A protein and the small-molecule ligand that binds it are described below.
Small molecule (SMILES): CC(=O)N[C@@H]1[C@@H](O[C@@H]2O[C@H](CO)[C@H](O)[C@H](O[C@]3(C(=O)O)C[C@H](O)[C@@H](NC(C)=O)[C@H]([C@H](O)[C@H](O)CO)O3)[C@H]2O)[C@H](O)[C@@H](CO[C@]2(C(=O)O)C[C@H](O)[C@@H](NC(C)=O)[C@H]([C@H](O)[C@H](O)CO)O2)O[C@H]1O

Binding-site contacts:
Ligand atom O4 contacts residue VAL296 of chain 16.E at 4.0 Å.
Ligand atom O10 contacts residue THR291 of chain 16.E at 3.8 Å.
Ligand atom C4 contacts residue HIS298 of chain 16.E at 3.6 Å.
Ligand atom O1B contacts residue SER89 of chain 16.E at 4.1 Å.
Ligand atom C3 contacts residue GLY78 of chain 16.E at 4.0 Å.
Ligand atom O4 contacts residue HIS298 of chain 16.E at 3.0 Å (h-bond).
Ligand atom C8 contacts residue ARG77 of chain 16.E at 4.2 Å.
Ligand atom C5 contacts residue TYR72 of chain 16.E at 3.4 Å (hydrophobic).
Ligand atom O10 contacts residue ASN293 of chain 16.E at 3.9 Å.
Ligand atom O4 contacts residue THR291 of chain 16.E at 3.4 Å.
Ligand atom C6 contacts residue ASN93 of chain 16.E at 3.4 Å.
Ligand atom O6 contacts residue ASN93 of chain 16.E at 3.5 Å (h-bond).
Ligand atom C3 contacts residue HIS298 of chain 16.E at 3.8 Å.
Ligand atom O8 contacts residue TYR72 of chain 16.E at 3.5 Å (h-bond).
Ligand atom C5 contacts residue ASN93 of chain 16.E at 4.1 Å.
Ligand atom C4 contacts residue GLY78 of chain 16.E at 3.3 Å.
Ligand atom O1A contacts residue SER89 of chain 16.E at 3.4 Å (h-bond).
Ligand atom O1B contacts residue TYR72 of chain 16.E at 3.8 Å.
Ligand atom C6 contacts residue TYR72 of chain 16.E at 3.3 Å (hydrophobic).
Ligand atom O4 contacts residue GLY78 of chain 16.E at 3.0 Å.
Ligand atom O1A contacts residue ARG77 of chain 16.E at 3.1 Å (salt-bridge).
Ligand atom O3 contacts residue GLY78 of chain 16.E at 3.6 Å.
Ligand atom C11 contacts residue ASP85 of chain 16.A at 3.8 Å.
Ligand atom C2 contacts residue GLY78 of chain 16.E at 4.1 Å.
Ligand atom C8 contacts residue TYR72 of chain 16.E at 4.1 Å (hydrophobic).
Ligand atom N5 contacts residue TYR72 of chain 16.E at 3.1 Å (h-bond).
Ligand atom O4 contacts residue ILE79 of chain 16.E at 3.5 Å (h-bond).
Ligand atom O4 contacts residue TYR72 of chain 16.E at 4.2 Å.
Ligand atom C1 contacts residue TYR72 of chain 16.E at 3.8 Å (hydrophobic).
Ligand atom O1A contacts residue TYR72 of chain 16.E at 3.5 Å.
Ligand atom C1 contacts residue ARG77 of chain 16.E at 3.4 Å.
Ligand atom C7 contacts residue TYR72 of chain 16.E at 3.9 Å (hydrophobic).
Ligand atom O1A contacts residue GLY78 of chain 16.E at 3.3 Å (h-bond).
Ligand atom O1B contacts residue ASN80 of chain 16.E at 4.2 Å.
Ligand atom C3 contacts residue GLY78 of chain 16.E at 4.0 Å.
Ligand atom C1 contacts residue SER89 of chain 16.E at 4.2 Å.
Ligand atom C1 contacts residue GLY78 of chain 16.E at 4.0 Å.
Ligand atom C4 contacts residue TYR72 of chain 16.E at 3.4 Å (hydrophobic).
Ligand atom O1B contacts residue ARG77 of chain 16.E at 2.8 Å (salt-bridge).
Ligand atom C3 contacts residue VAL296 of chain 16.E at 3.7 Å (hydrophobic).

Sequence of chain 16.A:
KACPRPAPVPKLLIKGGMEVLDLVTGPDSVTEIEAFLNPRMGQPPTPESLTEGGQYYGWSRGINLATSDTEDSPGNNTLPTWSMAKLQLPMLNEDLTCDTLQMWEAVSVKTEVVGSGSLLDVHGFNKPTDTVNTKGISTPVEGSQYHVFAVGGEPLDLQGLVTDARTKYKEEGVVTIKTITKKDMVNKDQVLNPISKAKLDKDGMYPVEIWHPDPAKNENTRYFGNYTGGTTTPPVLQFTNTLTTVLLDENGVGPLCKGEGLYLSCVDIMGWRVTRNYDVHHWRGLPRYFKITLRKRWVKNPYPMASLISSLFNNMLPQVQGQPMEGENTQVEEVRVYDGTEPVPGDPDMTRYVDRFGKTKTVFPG

Sequence of chain 16.E:
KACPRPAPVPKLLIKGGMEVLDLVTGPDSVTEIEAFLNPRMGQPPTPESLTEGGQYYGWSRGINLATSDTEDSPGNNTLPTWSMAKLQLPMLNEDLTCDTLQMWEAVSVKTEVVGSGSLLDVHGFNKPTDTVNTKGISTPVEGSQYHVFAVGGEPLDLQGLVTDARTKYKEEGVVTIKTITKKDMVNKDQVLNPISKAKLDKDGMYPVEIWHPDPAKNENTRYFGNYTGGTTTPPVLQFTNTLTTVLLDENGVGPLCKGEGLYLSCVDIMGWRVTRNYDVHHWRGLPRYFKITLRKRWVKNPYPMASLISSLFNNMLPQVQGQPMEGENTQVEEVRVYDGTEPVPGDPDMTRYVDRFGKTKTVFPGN